Binding-site contacts:
Ligand atom C18 contacts residue PHE35 of chain 1.B at 3.5 Å (hydrophobic).
Ligand atom N5 contacts residue NDP1 of chain 1.H at 3.5 Å (h-bond).
Ligand atom N6 contacts residue VAL126 of chain 1.B at 3.0 Å (h-bond).
Ligand atom C8 contacts residue MET62 of chain 1.B at 3.6 Å (hydrophobic).
Ligand atom C4 contacts residue LEU23 of chain 1.B at 3.5 Å (hydrophobic).
Ligand atom C3 contacts residue PHE32 of chain 1.B at 3.5 Å (hydrophobic).
Ligand atom C17 contacts residue ALA10 of chain 1.B at 3.7 Å (hydrophobic).
Ligand atom C contacts residue HIS27 of chain 1.B at 3.7 Å.
Ligand atom N1 contacts residue HIS27 of chain 1.B at 3.8 Å.
Ligand atom C18 contacts residue VAL8 of chain 1.B at 3.6 Å (hydrophobic).
Ligand atom C13 contacts residue NDP1 of chain 1.H at 3.5 Å.
Ligand atom C15 contacts residue NDP1 of chain 1.H at 3.7 Å.
Ligand atom C18 contacts residue NDP1 of chain 1.H at 3.3 Å.
Ligand atom N5 contacts residue ALA10 of chain 1.B at 3.7 Å.
Ligand atom C13 contacts residue VAL126 of chain 1.B at 3.6 Å (hydrophobic).
Ligand atom C15 contacts residue PHE35 of chain 1.B at 3.8 Å (hydrophobic).
Ligand atom C1 contacts residue HIS27 of chain 1.B at 3.7 Å.
Ligand atom N7 contacts residue THR147 of chain 1.B at 3.2 Å (h-bond).
Ligand atom C11 contacts residue NDP1 of chain 1.H at 3.6 Å.
Ligand atom C17 contacts residue VAL9 of chain 1.B at 3.6 Å (hydrophobic).
Ligand atom N7 contacts residue VAL9 of chain 1.B at 3.1 Å (h-bond).
Ligand atom N3 contacts residue NDP1 of chain 1.H at 3.4 Å.
Ligand atom N6 contacts residue PHE35 of chain 1.B at 3.5 Å.
Ligand atom N6 contacts residue VAL8 of chain 1.B at 3.0 Å (h-bond).
Ligand atom C7 contacts residue PRO63 of chain 1.B at 3.6 Å (hydrophobic).
Ligand atom N5 contacts residue VAL9 of chain 1.B at 3.5 Å.
Ligand atom C6 contacts residue PRO63 of chain 1.B at 3.1 Å (hydrophobic).
Ligand atom C5 contacts residue PHE32 of chain 1.B at 3.2 Å (hydrophobic).
Ligand atom N6 contacts residue NDP1 of chain 1.H at 3.2 Å.
Ligand atom C17 contacts residue ASP31 of chain 1.B at 3.6 Å.
Ligand atom N7 contacts residue ALA10 of chain 1.B at 3.7 Å.
Ligand atom N5 contacts residue VAL8 of chain 1.B at 3.2 Å (h-bond).
Ligand atom C16 contacts residue ASP31 of chain 1.B at 3.4 Å.
Ligand atom C12 contacts residue NDP1 of chain 1.H at 3.6 Å.
Ligand atom C10 contacts residue PHE32 of chain 1.B at 3.2 Å (hydrophobic).
Ligand atom C4 contacts residue PHE32 of chain 1.B at 3.3 Å (hydrophobic).
Ligand atom C7 contacts residue MET62 of chain 1.B at 3.7 Å (hydrophobic).
Ligand atom N7 contacts residue ASP31 of chain 1.B at 3.2 Å (salt-bridge).
Ligand atom N5 contacts residue PHE35 of chain 1.B at 3.5 Å.
Ligand atom N4 contacts residue ASP31 of chain 1.B at 2.9 Å (salt-bridge).

Sequence of chain 1.B:
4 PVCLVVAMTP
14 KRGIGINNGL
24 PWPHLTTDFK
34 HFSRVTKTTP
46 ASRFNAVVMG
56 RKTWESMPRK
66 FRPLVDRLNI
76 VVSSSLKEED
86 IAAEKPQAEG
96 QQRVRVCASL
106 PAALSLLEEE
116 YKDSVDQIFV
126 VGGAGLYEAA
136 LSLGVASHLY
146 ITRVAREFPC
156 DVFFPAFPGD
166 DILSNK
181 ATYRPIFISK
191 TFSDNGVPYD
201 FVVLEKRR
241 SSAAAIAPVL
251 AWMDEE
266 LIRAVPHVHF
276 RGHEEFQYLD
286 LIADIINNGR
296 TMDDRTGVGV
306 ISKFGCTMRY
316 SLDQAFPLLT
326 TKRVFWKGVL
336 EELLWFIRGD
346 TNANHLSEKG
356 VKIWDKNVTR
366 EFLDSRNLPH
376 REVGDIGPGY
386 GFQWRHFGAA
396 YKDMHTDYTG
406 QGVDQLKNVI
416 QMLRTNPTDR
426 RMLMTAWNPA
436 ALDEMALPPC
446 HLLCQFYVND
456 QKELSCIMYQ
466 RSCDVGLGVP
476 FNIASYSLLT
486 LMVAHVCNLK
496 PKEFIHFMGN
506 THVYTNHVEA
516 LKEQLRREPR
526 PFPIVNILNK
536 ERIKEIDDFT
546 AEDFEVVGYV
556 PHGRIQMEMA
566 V

A small-molecule ligand and the protein it binds are described below.
Small molecule (SMILES): COc1ncc(-c2cccc(N3CCN(c4cnc(N)nc4N)CC3)c2)cn1